Sequence of chain 1.A:
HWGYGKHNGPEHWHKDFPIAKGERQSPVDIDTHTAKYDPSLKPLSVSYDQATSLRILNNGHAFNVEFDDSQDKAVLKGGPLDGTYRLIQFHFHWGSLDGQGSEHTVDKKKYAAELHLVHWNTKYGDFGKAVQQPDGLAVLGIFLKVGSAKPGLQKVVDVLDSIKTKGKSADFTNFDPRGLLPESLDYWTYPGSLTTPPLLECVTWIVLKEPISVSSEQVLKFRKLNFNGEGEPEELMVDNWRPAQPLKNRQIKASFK

Binding-site contacts:
Ligand atom C1 contacts residue HIS94 of chain 1.A at 4.0 Å.
Ligand atom C5 contacts residue LEU197 of chain 1.A at 3.9 Å (hydrophobic).
Ligand atom C3 contacts residue LEU197 of chain 1.A at 3.9 Å (hydrophobic).
Ligand atom S contacts residue THR198 of chain 1.A at 3.9 Å.
Ligand atom O2 contacts residue TRP208 of chain 1.A at 4.2 Å.
Ligand atom C contacts residue GOL1 of chain 1.C at 4.1 Å.
Ligand atom C4 contacts residue THR199 of chain 1.A at 3.3 Å.
Ligand atom O2 contacts residue HIS94 of chain 1.A at 3.2 Å.
Ligand atom S contacts residue HIS94 of chain 1.A at 3.9 Å.
Ligand atom S contacts residue ZN1 of chain 1.H at 3.0 Å.
Ligand atom N contacts residue HIS119 of chain 1.A at 3.4 Å (h-bond).
Ligand atom S contacts residue HIS119 of chain 1.A at 4.0 Å.
Ligand atom O1 contacts residue LEU197 of chain 1.A at 3.3 Å.
Ligand atom O1 contacts residue SER196 of chain 1.A at 4.2 Å.
Ligand atom C4 contacts residue GOL1 of chain 1.C at 3.9 Å.
Ligand atom C2 contacts residue HIS94 of chain 1.A at 4.0 Å.
Ligand atom O contacts residue GLN92 of chain 1.A at 3.9 Å.
Ligand atom C2 contacts residue LEU197 of chain 1.A at 3.8 Å (hydrophobic).
Ligand atom C5 contacts residue GOL1 of chain 1.C at 4.0 Å.
Ligand atom C1 contacts residue VAL121 of chain 1.A at 3.9 Å (hydrophobic).
Ligand atom C4 contacts residue LEU197 of chain 1.A at 3.9 Å (hydrophobic).
Ligand atom N contacts residue HIS96 of chain 1.A at 3.3 Å (h-bond).
Ligand atom O1 contacts residue THR198 of chain 1.A at 2.9 Å (h-bond).
Ligand atom O contacts residue GOL1 of chain 1.C at 2.5 Å (h-bond).
Ligand atom N contacts residue THR198 of chain 1.A at 2.9 Å (h-bond).
Ligand atom C1 contacts residue LEU197 of chain 1.A at 3.7 Å (hydrophobic).
Ligand atom O1 contacts residue TRP208 of chain 1.A at 3.7 Å.
Ligand atom O2 contacts residue VAL121 of chain 1.A at 3.8 Å.
Ligand atom C3 contacts residue THR199 of chain 1.A at 3.4 Å.
Ligand atom C7 contacts residue GOL1 of chain 1.C at 3.5 Å.
Ligand atom O2 contacts residue VAL142 of chain 1.A at 4.0 Å.
Ligand atom C2 contacts residue ZN1 of chain 1.H at 4.2 Å.
Ligand atom N contacts residue ZN1 of chain 1.H at 1.9 Å.
Ligand atom N contacts residue HIS94 of chain 1.A at 3.2 Å (h-bond).
Ligand atom C contacts residue LEU197 of chain 1.A at 3.8 Å (hydrophobic).
Ligand atom O2 contacts residue HIS119 of chain 1.A at 3.4 Å (h-bond).
Ligand atom C3 contacts residue GOL1 of chain 1.C at 4.2 Å.
Ligand atom C contacts residue GLN92 of chain 1.A at 3.9 Å.
Ligand atom O2 contacts residue ZN1 of chain 1.H at 3.0 Å.
Ligand atom O1 contacts residue ZN1 of chain 1.H at 4.0 Å.

This protein binds this small molecule.
Small molecule (SMILES): NS(=O)(=O)c1ccc(CCO)cc1